Binding-site contacts:
Ligand atom OXT contacts residue TRP226 of chain 1.A at 3.3 Å.
Ligand atom OAM contacts residue GLN78 of chain 1.A at 3.1 Å (h-bond).
Ligand atom OAB contacts residue ASP83 of chain 1.A at 2.9 Å (salt-bridge).
Ligand atom CAK contacts residue TRP226 of chain 1.A at 3.6 Å (hydrophobic).
Ligand atom CB contacts residue TYR121 of chain 1.A at 3.5 Å (hydrophobic).
Ligand atom C contacts residue ARG229 of chain 1.A at 3.5 Å.
Ligand atom OXT contacts residue ARG229 of chain 1.A at 2.7 Å (salt-bridge).
Ligand atom CD contacts residue TRP32 of chain 1.A at 3.6 Å (hydrophobic).
Ligand atom CB contacts residue ASP252 of chain 1.A at 3.4 Å.
Ligand atom NE2 contacts residue TRP32 of chain 1.A at 3.3 Å.
Ligand atom NE2 contacts residue TYR121 of chain 1.A at 3.5 Å.
Ligand atom CAH contacts residue GLY80 of chain 1.A at 3.7 Å.
Ligand atom OAE contacts residue TYR121 of chain 1.A at 3.0 Å (h-bond).
Ligand atom CD contacts residue ASP252 of chain 1.A at 3.5 Å.
Ligand atom N contacts residue ASP252 of chain 1.A at 2.8 Å (salt-bridge).
Ligand atom OE1 contacts residue THR288 of chain 1.A at 2.7 Å (h-bond).
Ligand atom OE1 contacts residue TYR121 of chain 1.A at 3.6 Å.
Ligand atom NE2 contacts residue SER119 of chain 1.A at 2.7 Å (h-bond).
Ligand atom OAC contacts residue GLN58 of chain 1.A at 3.1 Å (h-bond).
Ligand atom CAF contacts residue ASP83 of chain 1.A at 3.5 Å.
Ligand atom CAK contacts residue ASP252 of chain 1.A at 3.7 Å.
Ligand atom O contacts residue SER28 of chain 1.A at 3.2 Å (h-bond).
Ligand atom CG contacts residue TRP32 of chain 1.A at 3.5 Å (hydrophobic).
Ligand atom O contacts residue TRP226 of chain 1.A at 3.5 Å.
Ligand atom CAJ contacts residue ASP252 of chain 1.A at 3.3 Å.
Ligand atom O contacts residue ARG229 of chain 1.A at 2.9 Å (salt-bridge).
Ligand atom OAB contacts residue GLY80 of chain 1.A at 2.8 Å (h-bond).
Ligand atom O contacts residue TRP32 of chain 1.A at 3.4 Å.
Ligand atom OAM contacts residue GLY80 of chain 1.A at 3.5 Å (h-bond).
Ligand atom CA contacts residue TRP226 of chain 1.A at 3.5 Å (hydrophobic).
Ligand atom CAG contacts residue GLN58 of chain 1.A at 3.4 Å.
Ligand atom OAE contacts residue ASP252 of chain 1.A at 2.7 Å (salt-bridge).
Ligand atom OAC contacts residue ASP83 of chain 1.A at 3.7 Å.
Ligand atom OAE contacts residue CA1 of chain 1.K at 2.8 Å.
Ligand atom C contacts residue TRP226 of chain 1.A at 3.2 Å (hydrophobic).
Ligand atom OAM contacts residue ILE79 of chain 1.A at 3.5 Å.
Ligand atom NE2 contacts residue ASP252 of chain 1.A at 2.9 Å (salt-bridge).
Ligand atom CA contacts residue ASP252 of chain 1.A at 3.6 Å.
Ligand atom OAB contacts residue ILE79 of chain 1.A at 3.3 Å.
Ligand atom CG contacts residue ASP252 of chain 1.A at 3.3 Å.

The protein below binds the small molecule below.
Small molecule (SMILES): NC(=O)CC[C@H](NC[C@@H](O)[C@@H](O)[C@H](O)[C@H](O)CO)C(=O)O

Sequence of chain 1.A:
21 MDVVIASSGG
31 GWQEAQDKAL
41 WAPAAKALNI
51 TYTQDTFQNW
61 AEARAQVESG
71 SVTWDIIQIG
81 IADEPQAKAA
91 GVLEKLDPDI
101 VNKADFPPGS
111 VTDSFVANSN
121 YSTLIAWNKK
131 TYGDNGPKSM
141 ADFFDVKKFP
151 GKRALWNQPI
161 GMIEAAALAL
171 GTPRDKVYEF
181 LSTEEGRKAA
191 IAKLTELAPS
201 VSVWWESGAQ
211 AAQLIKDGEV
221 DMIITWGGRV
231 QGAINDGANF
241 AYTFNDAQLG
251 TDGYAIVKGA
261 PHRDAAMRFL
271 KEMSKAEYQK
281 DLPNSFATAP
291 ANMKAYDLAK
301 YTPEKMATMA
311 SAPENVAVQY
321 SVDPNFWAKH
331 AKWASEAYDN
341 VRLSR